Binding-site contacts:
Ligand atom C3 contacts residue ASN25 of chain 1.A at 3.8 Å.
Ligand atom N2 contacts residue ASN25 of chain 1.A at 2.9 Å (h-bond).
Ligand atom C2 contacts residue ASN25 of chain 1.A at 2.5 Å.
Ligand atom C8 contacts residue ASN25 of chain 1.A at 4.4 Å.
Ligand atom O5 contacts residue ASN25 of chain 1.A at 2.3 Å (h-bond).
Ligand atom O7 contacts residue ASN25 of chain 1.A at 3.1 Å (h-bond).
Ligand atom C1 contacts residue ASN25 of chain 1.A at 1.4 Å.
Ligand atom C7 contacts residue ASN25 of chain 1.A at 3.2 Å.
Ligand atom C5 contacts residue ASN25 of chain 1.A at 3.6 Å.
Ligand atom C8 contacts residue GLU22 of chain 1.A at 3.3 Å.
Ligand atom C8 contacts residue HIS21 of chain 1.A at 3.3 Å.
Ligand atom O5 contacts residue ASN25 of chain 1.A at 4.2 Å.
Ligand atom C4 contacts residue ASN25 of chain 1.A at 4.2 Å.

Sequence of chain 1.A:
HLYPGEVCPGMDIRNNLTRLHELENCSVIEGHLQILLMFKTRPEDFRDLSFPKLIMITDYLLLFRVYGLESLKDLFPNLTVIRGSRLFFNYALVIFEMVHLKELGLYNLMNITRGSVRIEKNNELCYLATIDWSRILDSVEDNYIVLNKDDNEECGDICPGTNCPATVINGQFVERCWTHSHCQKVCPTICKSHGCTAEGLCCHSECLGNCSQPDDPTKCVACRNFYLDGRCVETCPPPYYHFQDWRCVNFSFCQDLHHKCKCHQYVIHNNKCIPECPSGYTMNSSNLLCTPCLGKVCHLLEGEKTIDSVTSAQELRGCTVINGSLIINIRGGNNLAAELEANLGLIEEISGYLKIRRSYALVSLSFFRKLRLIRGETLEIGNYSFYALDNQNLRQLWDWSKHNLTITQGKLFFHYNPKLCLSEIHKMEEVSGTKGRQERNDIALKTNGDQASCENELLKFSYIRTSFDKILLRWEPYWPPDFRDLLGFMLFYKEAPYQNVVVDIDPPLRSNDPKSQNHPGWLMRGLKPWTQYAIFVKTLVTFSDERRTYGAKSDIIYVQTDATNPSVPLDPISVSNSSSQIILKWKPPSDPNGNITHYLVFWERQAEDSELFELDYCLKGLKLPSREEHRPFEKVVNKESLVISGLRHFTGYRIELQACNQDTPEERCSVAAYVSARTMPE

The small molecule below binds the protein below.
Small molecule (SMILES): CC(=O)N[C@H]1[C@H](O[C@H]2[C@H](O)[C@@H](NC(C)=O)CO[C@@H]2CO[C@@H]2O[C@@H](C)[C@@H](O)[C@@H](O)[C@@H]2O)O[C@H](CO)[C@@H](O)[C@@H]1O